Sequence of chain 1.A:
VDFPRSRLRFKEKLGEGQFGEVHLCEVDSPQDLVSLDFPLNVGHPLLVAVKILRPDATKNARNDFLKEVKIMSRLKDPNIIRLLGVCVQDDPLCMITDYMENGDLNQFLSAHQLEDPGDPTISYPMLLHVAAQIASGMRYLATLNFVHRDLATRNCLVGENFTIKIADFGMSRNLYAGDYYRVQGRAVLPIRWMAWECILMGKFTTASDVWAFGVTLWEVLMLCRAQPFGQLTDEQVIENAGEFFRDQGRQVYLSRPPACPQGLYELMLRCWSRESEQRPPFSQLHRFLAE

A small-molecule ligand and the protein it binds are described below.
Small molecule (SMILES): O=C(Cc1cccc(C#Cc2cccnc2)c1)Nc1cccc(C(F)(F)F)c1

Binding-site contacts:
Ligand atom C12 contacts residue GLU80 of chain 1.A at 3.5 Å.
Ligand atom O11 contacts residue ASP186 of chain 1.A at 2.9 Å (salt-bridge).
Ligand atom C14 contacts residue ILE83 of chain 1.A at 3.7 Å (hydrophobic).
Ligand atom C4 contacts residue THR109 of chain 1.A at 3.5 Å.
Ligand atom F19 contacts residue LEU87 of chain 1.A at 3.2 Å.
Ligand atom N25 contacts residue MET112 of chain 1.A at 2.9 Å (h-bond).
Ligand atom F20 contacts residue LEU87 of chain 1.A at 3.8 Å.
Ligand atom O11 contacts residue ILE93 of chain 1.A at 3.8 Å.
Ligand atom C16 contacts residue ASP186 of chain 1.A at 3.7 Å.
Ligand atom F21 contacts residue ALA185 of chain 1.A at 3.1 Å.
Ligand atom N10 contacts residue GLU80 of chain 1.A at 2.7 Å (salt-bridge).
Ligand atom C24 contacts residue ASP110 of chain 1.A at 3.5 Å.
Ligand atom F21 contacts residue ASP186 of chain 1.A at 3.7 Å.
Ligand atom F19 contacts residue ILE93 of chain 1.A at 3.3 Å.
Ligand atom C9 contacts residue GLU80 of chain 1.A at 3.5 Å.
Ligand atom C3 contacts residue LYS63 of chain 1.A at 3.7 Å.
Ligand atom C12 contacts residue ASP186 of chain 1.A at 3.7 Å.
Ligand atom O11 contacts residue ALA185 of chain 1.A at 3.4 Å.
Ligand atom N25 contacts residue ASP110 of chain 1.A at 3.7 Å.
Ligand atom C24 contacts residue ALA61 of chain 1.A at 3.4 Å (hydrophobic).
Ligand atom F20 contacts residue PHE164 of chain 1.A at 3.7 Å.
Ligand atom C13 contacts residue GLU80 of chain 1.A at 3.5 Å.
Ligand atom C6 contacts residue ILE93 of chain 1.A at 3.6 Å (hydrophobic).
Ligand atom C7 contacts residue THR109 of chain 1.A at 3.7 Å.
Ligand atom C2 contacts residue MET84 of chain 1.A at 3.6 Å (hydrophobic).
Ligand atom C8 contacts residue GLU80 of chain 1.A at 3.3 Å.
Ligand atom F19 contacts residue ILE92 of chain 1.A at 3.5 Å.
Ligand atom C5 contacts residue ILE93 of chain 1.A at 3.5 Å (hydrophobic).
Ligand atom N10 contacts residue MET84 of chain 1.A at 3.6 Å.
Ligand atom C27 contacts residue LEU24 of chain 1.A at 3.8 Å (hydrophobic).
Ligand atom C9 contacts residue ASP186 of chain 1.A at 3.0 Å.
Ligand atom C8 contacts residue ASP186 of chain 1.A at 3.4 Å.
Ligand atom F21 contacts residue HIS166 of chain 1.A at 3.2 Å.
Ligand atom C18 contacts residue LEU87 of chain 1.A at 3.8 Å (hydrophobic).
Ligand atom C2 contacts residue LYS63 of chain 1.A at 3.7 Å.
Ligand atom C26 contacts residue MET112 of chain 1.A at 3.4 Å (hydrophobic).
Ligand atom N10 contacts residue ASP186 of chain 1.A at 3.2 Å (salt-bridge).
Ligand atom F19 contacts residue ILE184 of chain 1.A at 3.5 Å.
Ligand atom C6 contacts residue PHE187 of chain 1.A at 3.6 Å (hydrophobic).
Ligand atom C17 contacts residue ASP186 of chain 1.A at 3.5 Å.